Binding-site contacts:
Ligand atom C6 contacts residue ARG196 of chain 1.D at 3.9 Å.
Ligand atom C3 contacts residue SER211 of chain 1.D at 3.7 Å.
Ligand atom C7 contacts residue ARG196 of chain 1.D at 3.5 Å.
Ligand atom C8 contacts residue GLU190 of chain 1.D at 3.0 Å.
Ligand atom O5 contacts residue VAL194 of chain 1.D at 4.2 Å.
Ligand atom O7 contacts residue ASN149 of chain 1.D at 2.7 Å (h-bond).
Ligand atom C7 contacts residue ARG213 of chain 1.D at 3.8 Å.
Ligand atom N2 contacts residue ARG192 of chain 1.D at 3.7 Å.
Ligand atom C3 contacts residue ASN149 of chain 1.D at 4.0 Å.
Ligand atom O5 contacts residue VAL194 of chain 1.D at 3.9 Å.
Ligand atom C1 contacts residue ASN149 of chain 1.D at 1.5 Å.
Ligand atom O6 contacts residue ARG192 of chain 1.D at 3.4 Å.
Ligand atom O2 contacts residue ARG196 of chain 1.D at 3.9 Å.
Ligand atom C8 contacts residue SER211 of chain 1.D at 3.7 Å.
Ligand atom C8 contacts residue ARG213 of chain 1.D at 3.7 Å.
Ligand atom O7 contacts residue ARG213 of chain 1.D at 2.8 Å (salt-bridge).
Ligand atom C2 contacts residue ARG192 of chain 1.D at 3.8 Å.
Ligand atom O5 contacts residue ASN149 of chain 1.D at 2.3 Å (h-bond).
Ligand atom C6 contacts residue SER195 of chain 1.D at 3.6 Å.
Ligand atom N2 contacts residue SER211 of chain 1.D at 3.5 Å.
Ligand atom C8 contacts residue ARG196 of chain 1.D at 3.2 Å.
Ligand atom O6 contacts residue VAL194 of chain 1.D at 3.1 Å.
Ligand atom O7 contacts residue ARG196 of chain 1.D at 3.7 Å.
Ligand atom C7 contacts residue ARG192 of chain 1.D at 4.1 Å.
Ligand atom C8 contacts residue ARG192 of chain 1.D at 4.0 Å.
Ligand atom C3 contacts residue ARG192 of chain 1.D at 4.2 Å.
Ligand atom C5 contacts residue ASN149 of chain 1.D at 3.4 Å.
Ligand atom C8 contacts residue HIS191 of chain 1.D at 3.8 Å.
Ligand atom C7 contacts residue ASN149 of chain 1.D at 3.2 Å.
Ligand atom C8 contacts residue PHE212 of chain 1.D at 4.2 Å (hydrophobic).
Ligand atom C2 contacts residue ASN149 of chain 1.D at 2.8 Å.
Ligand atom C5 contacts residue VAL194 of chain 1.D at 4.2 Å (hydrophobic).
Ligand atom C4 contacts residue VAL194 of chain 1.D at 4.0 Å (hydrophobic).
Ligand atom C1 contacts residue SER211 of chain 1.D at 4.1 Å.
Ligand atom C6 contacts residue ASN149 of chain 1.D at 4.2 Å.
Ligand atom C6 contacts residue VAL194 of chain 1.D at 4.0 Å (hydrophobic).
Ligand atom C2 contacts residue SER211 of chain 1.D at 4.0 Å.
Ligand atom O3 contacts residue ARG192 of chain 1.D at 3.2 Å.
Ligand atom N2 contacts residue ASN149 of chain 1.D at 3.2 Å (h-bond).
Ligand atom C7 contacts residue GLU190 of chain 1.D at 3.8 Å.

A protein and the small-molecule ligand that binds it are described below.
Small molecule (SMILES): CC(=O)N[C@H]1[C@H](O[C@H]2[C@H](O)[C@@H](NC(C)=O)CO[C@@H]2CO)O[C@H](CO)[C@@H](O[C@@H]2O[C@H](CO[C@H]3O[C@H](CO)[C@@H](O)[C@H](O)[C@@H]3O)[C@@H](O)[C@H](O[C@H]3O[C@H](CO)[C@@H](O)[C@H](O)[C@@H]3O)[C@@H]2O)[C@@H]1O

Sequence of chain 1.D:
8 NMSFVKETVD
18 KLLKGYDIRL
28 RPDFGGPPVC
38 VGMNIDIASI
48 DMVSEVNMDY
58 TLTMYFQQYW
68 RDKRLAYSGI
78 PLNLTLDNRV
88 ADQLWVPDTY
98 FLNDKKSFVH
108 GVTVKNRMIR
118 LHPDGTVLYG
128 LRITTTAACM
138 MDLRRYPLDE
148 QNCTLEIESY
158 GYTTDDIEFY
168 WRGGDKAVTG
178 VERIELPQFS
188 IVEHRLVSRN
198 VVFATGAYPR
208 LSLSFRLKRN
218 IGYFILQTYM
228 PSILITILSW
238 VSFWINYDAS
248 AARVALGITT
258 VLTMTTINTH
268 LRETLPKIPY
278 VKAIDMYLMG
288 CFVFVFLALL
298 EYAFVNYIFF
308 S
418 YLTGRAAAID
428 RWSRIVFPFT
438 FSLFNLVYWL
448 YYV